A small-molecule ligand and the protein it binds are described below.
Small molecule (SMILES): CC(=O)N[C@@H]1[C@@H](O)[C@H](O)[C@@H](CO)O[C@H]1O

Sequence of chain 1.M:
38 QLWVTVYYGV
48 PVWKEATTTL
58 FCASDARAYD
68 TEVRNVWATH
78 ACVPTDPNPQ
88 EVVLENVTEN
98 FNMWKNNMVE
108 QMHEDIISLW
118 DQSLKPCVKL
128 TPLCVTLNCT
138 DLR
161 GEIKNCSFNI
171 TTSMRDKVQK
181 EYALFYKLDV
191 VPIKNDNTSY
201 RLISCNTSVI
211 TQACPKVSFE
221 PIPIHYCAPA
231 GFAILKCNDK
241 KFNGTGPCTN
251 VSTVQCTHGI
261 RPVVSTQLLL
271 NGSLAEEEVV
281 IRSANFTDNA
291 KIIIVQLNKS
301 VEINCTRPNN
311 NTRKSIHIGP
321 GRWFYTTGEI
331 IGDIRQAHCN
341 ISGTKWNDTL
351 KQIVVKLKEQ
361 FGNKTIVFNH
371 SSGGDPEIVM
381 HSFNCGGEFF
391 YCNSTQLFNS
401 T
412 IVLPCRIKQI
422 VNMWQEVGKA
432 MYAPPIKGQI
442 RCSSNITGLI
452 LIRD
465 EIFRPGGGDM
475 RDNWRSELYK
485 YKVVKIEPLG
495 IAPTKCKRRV

Binding-site contacts:
Ligand atom O5 contacts residue ASN135 of chain 1.M at 2.4 Å (h-bond).
Ligand atom C3 contacts residue ASN135 of chain 1.M at 3.8 Å.
Ligand atom C5 contacts residue ASN135 of chain 1.M at 3.7 Å.
Ligand atom C4 contacts residue ASN135 of chain 1.M at 4.2 Å.
Ligand atom C2 contacts residue ASN135 of chain 1.M at 2.5 Å.
Ligand atom C1 contacts residue ASN135 of chain 1.M at 1.5 Å.
Ligand atom C7 contacts residue ASN135 of chain 1.M at 3.3 Å.
Ligand atom O7 contacts residue ASN135 of chain 1.M at 3.4 Å (h-bond).
Ligand atom N2 contacts residue ASN135 of chain 1.M at 2.9 Å (h-bond).
Ligand atom C8 contacts residue ASN135 of chain 1.M at 3.8 Å.